Binding-site contacts:
Ligand atom C15 contacts residue MET263 of chain 1.A at 3.8 Å (hydrophobic).
Ligand atom N7 contacts residue ILE248 of chain 1.A at 2.9 Å (h-bond).
Ligand atom C20 contacts residue NDP1 of chain 1.C at 3.4 Å.
Ligand atom N4 contacts residue THR192 of chain 1.A at 3.7 Å.
Ligand atom C1 contacts residue PHE110 of chain 1.A at 3.9 Å (hydrophobic).
Ligand atom N4 contacts residue ASP106 of chain 1.A at 2.8 Å (salt-bridge).
Ligand atom C20 contacts residue SER128 of chain 1.A at 3.5 Å.
Ligand atom C6 contacts residue ILE248 of chain 1.A at 3.7 Å (hydrophobic).
Ligand atom C17 contacts residue ASN100 of chain 1.A at 3.8 Å.
Ligand atom N7 contacts residue PHE110 of chain 1.A at 3.6 Å.
Ligand atom C21 contacts residue MET263 of chain 1.A at 3.8 Å (hydrophobic).
Ligand atom C9 contacts residue PHE110 of chain 1.A at 3.8 Å (hydrophobic).
Ligand atom C15 contacts residue ILE129 of chain 1.A at 3.7 Å (hydrophobic).
Ligand atom N5 contacts residue ILE248 of chain 1.A at 3.6 Å.
Ligand atom C6 contacts residue PHE110 of chain 1.A at 3.3 Å (hydrophobic).
Ligand atom N7 contacts residue ILE173 of chain 1.A at 2.8 Å (h-bond).
Ligand atom N5 contacts residue PHE110 of chain 1.A at 3.5 Å.
Ligand atom N7 contacts residue NDP1 of chain 1.C at 3.8 Å.
Ligand atom C9 contacts residue ILE173 of chain 1.A at 3.7 Å (hydrophobic).
Ligand atom N5 contacts residue NDP1 of chain 1.C at 3.6 Å (h-bond).
Ligand atom C3 contacts residue ASP106 of chain 1.A at 3.5 Å.
Ligand atom N2 contacts residue ASP106 of chain 1.A at 2.8 Å (salt-bridge).
Ligand atom N5 contacts residue ALA249 of chain 1.A at 3.6 Å.
Ligand atom C18 contacts residue MET263 of chain 1.A at 3.4 Å (hydrophobic).
Ligand atom C1 contacts residue ASP106 of chain 1.A at 3.8 Å.
Ligand atom N4 contacts residue ALA249 of chain 1.A at 3.6 Å.
Ligand atom C3 contacts residue NDP1 of chain 1.C at 3.9 Å.
Ligand atom O19 contacts residue MET263 of chain 1.A at 3.5 Å.
Ligand atom C8 contacts residue NDP1 of chain 1.C at 3.9 Å.
Ligand atom C18 contacts residue ILE129 of chain 1.A at 3.8 Å (hydrophobic).
Ligand atom C6 contacts residue NDP1 of chain 1.C at 3.6 Å.
Ligand atom C8 contacts residue PHE110 of chain 1.A at 3.5 Å (hydrophobic).
Ligand atom O19 contacts residue SER128 of chain 1.A at 3.8 Å.
Ligand atom N4 contacts residue ALA250 of chain 1.A at 3.6 Å.
Ligand atom N7 contacts residue TYR179 of chain 1.A at 3.3 Å (h-bond).
Ligand atom C17 contacts residue ASN266 of chain 1.A at 3.8 Å.
Ligand atom C9 contacts residue NDP1 of chain 1.C at 3.6 Å.
Ligand atom N2 contacts residue PHE110 of chain 1.A at 3.8 Å.
Ligand atom C17 contacts residue MET263 of chain 1.A at 3.6 Å (hydrophobic).
Ligand atom C3 contacts residue PHE110 of chain 1.A at 3.8 Å (hydrophobic).

Sequence of chain 1.A:
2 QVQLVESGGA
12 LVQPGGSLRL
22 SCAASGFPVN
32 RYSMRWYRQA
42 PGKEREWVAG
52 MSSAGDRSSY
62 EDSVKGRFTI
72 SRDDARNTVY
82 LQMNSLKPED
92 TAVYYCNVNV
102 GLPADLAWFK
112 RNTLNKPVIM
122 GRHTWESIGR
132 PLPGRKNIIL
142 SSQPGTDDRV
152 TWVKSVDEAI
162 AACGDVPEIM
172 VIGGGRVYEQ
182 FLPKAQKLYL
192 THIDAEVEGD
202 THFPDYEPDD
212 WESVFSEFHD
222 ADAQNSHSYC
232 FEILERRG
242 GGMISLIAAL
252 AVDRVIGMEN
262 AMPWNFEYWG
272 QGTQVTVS

This protein binds this small molecule.
Small molecule (SMILES): COc1cc(Cc2cnc(N)nc2N)cc(OC)c1OC